A protein and the small-molecule ligand that binds it are described below.
Small molecule (SMILES): CC(=O)N[C@@H]1[C@@H](O)[C@H](O)[C@@H](CO)O[C@H]1O

Binding-site contacts:
Ligand atom C6 contacts residue SER338 of chain 1.B at 3.4 Å.
Ligand atom C7 contacts residue ASN340 of chain 1.B at 3.5 Å.
Ligand atom O5 contacts residue ASN340 of chain 1.B at 2.5 Å (h-bond).
Ligand atom C5 contacts residue ASN340 of chain 1.B at 3.7 Å.
Ligand atom C5 contacts residue ALA306 of chain 1.B at 4.3 Å (hydrophobic).
Ligand atom N2 contacts residue GLY308 of chain 1.B at 4.1 Å.
Ligand atom C4 contacts residue ASN340 of chain 1.B at 4.3 Å.
Ligand atom O5 contacts residue SER338 of chain 1.B at 3.2 Å (h-bond).
Ligand atom C8 contacts residue ASN340 of chain 1.B at 4.1 Å.
Ligand atom N2 contacts residue ASN340 of chain 1.B at 2.7 Å (h-bond).
Ligand atom O4 contacts residue SER307 of chain 1.B at 3.2 Å (h-bond).
Ligand atom C6 contacts residue GLY308 of chain 1.B at 4.2 Å.
Ligand atom O6 contacts residue SER338 of chain 1.B at 3.5 Å (h-bond).
Ligand atom C5 contacts residue SER307 of chain 1.B at 3.9 Å.
Ligand atom C6 contacts residue ARG339 of chain 1.B at 4.5 Å.
Ligand atom O6 contacts residue ARG339 of chain 1.B at 3.6 Å.
Ligand atom C2 contacts residue ASN340 of chain 1.B at 2.4 Å.
Ligand atom O5 contacts residue GLY308 of chain 1.B at 4.2 Å.
Ligand atom C5 contacts residue GLY308 of chain 1.B at 3.7 Å.
Ligand atom C4 contacts residue SER307 of chain 1.B at 4.3 Å.
Ligand atom C2 contacts residue GLY308 of chain 1.B at 4.2 Å.
Ligand atom C1 contacts residue ASN340 of chain 1.B at 1.4 Å.
Ligand atom O6 contacts residue ALA306 of chain 1.B at 4.2 Å.
Ligand atom C1 contacts residue SER338 of chain 1.B at 3.9 Å.
Ligand atom C6 contacts residue ALA306 of chain 1.B at 3.4 Å (hydrophobic).
Ligand atom C3 contacts residue ASN340 of chain 1.B at 3.7 Å.
Ligand atom C6 contacts residue SER307 of chain 1.B at 4.0 Å.
Ligand atom O7 contacts residue ASN340 of chain 1.B at 4.4 Å.
Ligand atom C1 contacts residue GLY308 of chain 1.B at 3.2 Å.
Ligand atom C5 contacts residue SER338 of chain 1.B at 3.4 Å.

Sequence of chain 1.B:
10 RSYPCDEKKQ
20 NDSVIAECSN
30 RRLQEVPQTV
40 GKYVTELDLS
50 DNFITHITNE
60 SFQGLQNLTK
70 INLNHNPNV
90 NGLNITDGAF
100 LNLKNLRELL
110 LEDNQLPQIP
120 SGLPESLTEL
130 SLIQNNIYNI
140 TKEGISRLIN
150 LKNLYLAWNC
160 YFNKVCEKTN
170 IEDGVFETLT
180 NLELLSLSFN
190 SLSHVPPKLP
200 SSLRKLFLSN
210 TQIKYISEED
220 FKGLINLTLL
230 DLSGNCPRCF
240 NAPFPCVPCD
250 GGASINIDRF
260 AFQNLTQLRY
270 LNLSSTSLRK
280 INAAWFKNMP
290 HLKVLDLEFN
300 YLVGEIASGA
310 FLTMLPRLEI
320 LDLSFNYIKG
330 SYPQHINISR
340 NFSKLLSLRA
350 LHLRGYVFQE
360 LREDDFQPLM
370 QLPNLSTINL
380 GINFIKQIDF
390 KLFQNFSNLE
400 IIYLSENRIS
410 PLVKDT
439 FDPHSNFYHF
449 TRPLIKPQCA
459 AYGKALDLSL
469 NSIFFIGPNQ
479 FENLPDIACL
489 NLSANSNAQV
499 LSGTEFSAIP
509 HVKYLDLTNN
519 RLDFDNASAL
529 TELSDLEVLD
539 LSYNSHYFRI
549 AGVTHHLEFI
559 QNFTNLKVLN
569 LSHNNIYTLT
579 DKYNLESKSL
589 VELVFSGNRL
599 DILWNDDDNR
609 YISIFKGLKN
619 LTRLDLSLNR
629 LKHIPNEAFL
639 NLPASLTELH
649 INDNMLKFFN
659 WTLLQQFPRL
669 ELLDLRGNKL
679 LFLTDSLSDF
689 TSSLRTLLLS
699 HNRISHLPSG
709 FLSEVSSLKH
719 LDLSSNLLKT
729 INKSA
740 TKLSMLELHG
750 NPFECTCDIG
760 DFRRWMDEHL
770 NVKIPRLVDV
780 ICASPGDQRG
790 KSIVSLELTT